Binding-site contacts:
Ligand atom N25 contacts residue ALA35 of chain 1.A at 3.4 Å.
Ligand atom C23 contacts residue LEU14 of chain 1.A at 3.2 Å (hydrophobic).
Ligand atom C19 contacts residue GLY89 of chain 1.A at 3.6 Å.
Ligand atom C08 contacts residue VAL22 of chain 1.A at 3.7 Å (hydrophobic).
Ligand atom O26 contacts residue ALA35 of chain 1.A at 3.5 Å.
Ligand atom O26 contacts residue CYS86 of chain 1.A at 3.0 Å (h-bond).
Ligand atom C16 contacts residue GLU133 of chain 1.A at 3.5 Å.
Ligand atom C17 contacts residue ASP147 of chain 1.A at 3.8 Å.
Ligand atom N25 contacts residue LEU136 of chain 1.A at 3.8 Å.
Ligand atom N15 contacts residue ASN134 of chain 1.A at 3.1 Å (h-bond).
Ligand atom C12 contacts residue LEU136 of chain 1.A at 3.4 Å (hydrophobic).
Ligand atom O26 contacts residue TYR85 of chain 1.A at 3.7 Å.
Ligand atom C12 contacts residue ALA35 of chain 1.A at 3.5 Å (hydrophobic).
Ligand atom C11 contacts residue GLY89 of chain 1.A at 3.8 Å.
Ligand atom C12 contacts residue GLU84 of chain 1.A at 3.7 Å.
Ligand atom C14 contacts residue GLU90 of chain 1.A at 3.6 Å.
Ligand atom C08 contacts residue LEU136 of chain 1.A at 3.8 Å (hydrophobic).
Ligand atom N07 contacts residue LEU136 of chain 1.A at 3.3 Å.
Ligand atom N15 contacts residue ASP147 of chain 1.A at 2.7 Å (salt-bridge).
Ligand atom C16 contacts residue ASN134 of chain 1.A at 3.5 Å.
Ligand atom C22 contacts residue LEU14 of chain 1.A at 3.8 Å (hydrophobic).
Ligand atom C17 contacts residue GLU16 of chain 1.A at 3.5 Å.
Ligand atom C20 contacts residue GLY89 of chain 1.A at 3.7 Å.
Ligand atom N25 contacts residue GLU84 of chain 1.A at 3.0 Å (salt-bridge).
Ligand atom C18 contacts residue GLU90 of chain 1.A at 3.7 Å.
Ligand atom N04 contacts residue LEU136 of chain 1.A at 3.5 Å.
Ligand atom N15 contacts residue GLU133 of chain 1.A at 2.9 Å (salt-bridge).
Ligand atom C16 contacts residue ASP147 of chain 1.A at 3.4 Å.
Ligand atom C18 contacts residue GLU16 of chain 1.A at 3.7 Å.
Ligand atom C05 contacts residue VAL22 of chain 1.A at 3.9 Å (hydrophobic).
Ligand atom C09 contacts residue VAL22 of chain 1.A at 3.8 Å (hydrophobic).
Ligand atom C14 contacts residue ASP147 of chain 1.A at 3.6 Å.
Ligand atom C03 contacts residue CYS86 of chain 1.A at 3.6 Å (hydrophobic).
Ligand atom C06 contacts residue LEU136 of chain 1.A at 3.1 Å (hydrophobic).
Ligand atom C20 contacts residue SER87 of chain 1.A at 3.4 Å.
Ligand atom C14 contacts residue GLU133 of chain 1.A at 3.2 Å.
Ligand atom N01 contacts residue LEU14 of chain 1.A at 3.8 Å.
Ligand atom C20 contacts residue CYS86 of chain 1.A at 3.9 Å (hydrophobic).
Ligand atom C19 contacts residue CYS86 of chain 1.A at 3.1 Å (hydrophobic).
Ligand atom O26 contacts residue GLU84 of chain 1.A at 3.6 Å (salt-bridge).

Sequence of chain 1.A:
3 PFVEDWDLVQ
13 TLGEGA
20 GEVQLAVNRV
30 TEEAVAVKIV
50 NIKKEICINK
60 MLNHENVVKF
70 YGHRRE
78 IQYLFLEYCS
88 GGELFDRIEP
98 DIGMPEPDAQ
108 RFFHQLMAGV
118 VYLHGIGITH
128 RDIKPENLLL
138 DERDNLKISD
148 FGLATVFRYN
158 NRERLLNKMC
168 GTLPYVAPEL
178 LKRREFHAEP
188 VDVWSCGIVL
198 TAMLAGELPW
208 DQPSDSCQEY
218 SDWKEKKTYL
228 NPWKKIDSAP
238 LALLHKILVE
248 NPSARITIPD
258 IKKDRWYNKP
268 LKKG

A small-molecule ligand and the protein it binds are described below.
Small molecule (SMILES): NC(=O)c1ncc(N[C@H]2CCCNC2)c2nc(-c3ccc(Cl)cc3)cn12